Binding-site contacts:
Ligand atom O7 contacts residue ASN75 of chain 1.B at 4.0 Å.
Ligand atom C6 contacts residue MET107 of chain 1.B at 3.8 Å (hydrophobic).
Ligand atom C7 contacts residue ASN75 of chain 1.B at 3.9 Å.
Ligand atom O7 contacts residue THR77 of chain 1.B at 3.2 Å (h-bond).
Ligand atom O5 contacts residue ASN75 of chain 1.B at 2.2 Å (h-bond).
Ligand atom C1 contacts residue MET107 of chain 1.B at 4.1 Å (hydrophobic).
Ligand atom O5 contacts residue MET107 of chain 1.B at 3.5 Å.
Ligand atom C5 contacts residue MET107 of chain 1.B at 4.2 Å (hydrophobic).
Ligand atom C7 contacts residue THR77 of chain 1.B at 3.6 Å.
Ligand atom C8 contacts residue THR77 of chain 1.B at 4.1 Å.
Ligand atom C5 contacts residue ASN75 of chain 1.B at 3.5 Å.
Ligand atom C1 contacts residue ASN75 of chain 1.B at 1.6 Å.
Ligand atom C4 contacts residue ASN75 of chain 1.B at 4.2 Å.
Ligand atom C6 contacts residue ASN75 of chain 1.B at 4.3 Å.
Ligand atom C2 contacts residue ASN75 of chain 1.B at 2.8 Å.
Ligand atom N2 contacts residue ASN75 of chain 1.B at 3.0 Å (h-bond).
Ligand atom O5 contacts residue LEU92 of chain 1.B at 4.5 Å.
Ligand atom O6 contacts residue VAL140 of chain 1.B at 4.0 Å.
Ligand atom O6 contacts residue MET107 of chain 1.B at 4.0 Å.
Ligand atom C3 contacts residue ASN75 of chain 1.B at 4.0 Å.
Ligand atom N2 contacts residue THR77 of chain 1.B at 4.2 Å.

A small-molecule ligand and the protein it binds are described below.
Small molecule (SMILES): CC(=O)N[C@@H]1[C@@H](O)[C@H](O)[C@@H](CO)O[C@H]1O

Sequence of chain 1.B:
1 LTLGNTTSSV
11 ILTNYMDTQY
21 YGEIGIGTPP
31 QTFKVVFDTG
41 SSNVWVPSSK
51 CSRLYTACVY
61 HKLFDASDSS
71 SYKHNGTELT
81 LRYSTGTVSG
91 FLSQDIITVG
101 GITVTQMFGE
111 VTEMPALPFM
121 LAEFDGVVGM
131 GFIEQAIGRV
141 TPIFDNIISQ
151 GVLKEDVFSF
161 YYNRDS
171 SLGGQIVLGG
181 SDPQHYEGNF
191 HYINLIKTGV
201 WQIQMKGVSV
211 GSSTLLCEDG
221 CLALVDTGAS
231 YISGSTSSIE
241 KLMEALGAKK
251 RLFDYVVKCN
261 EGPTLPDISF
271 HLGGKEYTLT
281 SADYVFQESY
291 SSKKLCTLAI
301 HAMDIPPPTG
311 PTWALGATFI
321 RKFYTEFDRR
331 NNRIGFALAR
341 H